A small-molecule ligand and the protein it binds are described below.
Small molecule (SMILES): C[C@H](CCOc1ccc(I)cc1)CCN1CCN(c2ccncc2)C1=O

Binding-site contacts:
Ligand atom CAV contacts residue ILE111 of chain 19.A at 3.9 Å (hydrophobic).
Ligand atom CAL contacts residue ILE111 of chain 19.A at 3.5 Å (hydrophobic).
Ligand atom CAQ contacts residue TYR201 of chain 19.A at 3.7 Å (hydrophobic).
Ligand atom CAH contacts residue VAL192 of chain 19.A at 3.9 Å (hydrophobic).
Ligand atom CAJ contacts residue PHE135 of chain 19.A at 3.8 Å (hydrophobic).
Ligand atom CAD contacts residue GLN202 of chain 19.A at 3.6 Å.
Ligand atom OAS contacts residue VAL192 of chain 19.A at 3.9 Å.
Ligand atom CAV contacts residue MET195 of chain 19.A at 3.9 Å (hydrophobic).
Ligand atom NAZ contacts residue TRP203 of chain 19.A at 3.2 Å.
Ligand atom CAV contacts residue VAL192 of chain 19.A at 3.9 Å (hydrophobic).
Ligand atom CAP contacts residue TYR201 of chain 19.A at 3.5 Å (hydrophobic).
Ligand atom CAG contacts residue THR114 of chain 19.A at 3.9 Å.
Ligand atom CAF contacts residue TRP203 of chain 19.A at 3.6 Å (hydrophobic).
Ligand atom CAM contacts residue MET195 of chain 19.A at 4.0 Å (hydrophobic).
Ligand atom CAQ contacts residue ASN228 of chain 19.A at 3.6 Å.
Ligand atom CAG contacts residue TRP203 of chain 19.A at 3.9 Å (hydrophobic).
Ligand atom CAG contacts residue ASP112 of chain 19.A at 3.5 Å.
Ligand atom CAE contacts residue THR114 of chain 19.A at 3.5 Å.
Ligand atom CAT contacts residue TRP203 of chain 19.A at 3.4 Å (hydrophobic).
Ligand atom CAQ contacts residue TRP203 of chain 19.A at 3.4 Å (hydrophobic).
Ligand atom NAZ contacts residue ASN228 of chain 19.A at 3.9 Å.
Ligand atom CAA contacts residue PHE135 of chain 19.A at 3.8 Å (hydrophobic).
Ligand atom CAK contacts residue PHE155 of chain 19.A at 3.5 Å (hydrophobic).
Ligand atom CAM contacts residue ILE111 of chain 19.A at 3.6 Å (hydrophobic).
Ligand atom CAW contacts residue TRP203 of chain 19.A at 3.4 Å (hydrophobic).
Ligand atom CAX contacts residue ILE111 of chain 19.A at 3.9 Å (hydrophobic).
Ligand atom CAF contacts residue ASN228 of chain 19.A at 3.2 Å.
Ligand atom CAK contacts residue MET195 of chain 19.A at 3.8 Å (hydrophobic).
Ligand atom OAB contacts residue ILE113 of chain 19.A at 3.3 Å (h-bond).
Ligand atom CAD contacts residue ASN228 of chain 19.A at 3.5 Å.
Ligand atom CAL contacts residue PHE135 of chain 19.A at 3.7 Å (hydrophobic).
Ligand atom CAI contacts residue PHE155 of chain 19.A at 3.5 Å (hydrophobic).
Ligand atom OAB contacts residue ASP112 of chain 19.A at 3.6 Å.
Ligand atom CAW contacts residue ASN228 of chain 19.A at 3.7 Å.
Ligand atom CAI contacts residue ILE24 of chain 19.C at 3.7 Å (hydrophobic).
Ligand atom OAS contacts residue MET195 of chain 19.A at 3.1 Å.
Ligand atom NAY contacts residue TRP203 of chain 19.A at 3.7 Å.
Ligand atom CAE contacts residue ASP112 of chain 19.A at 3.6 Å.
Ligand atom OAB contacts residue TRP203 of chain 19.A at 3.7 Å.
Ligand atom CAF contacts residue GLN202 of chain 19.A at 3.6 Å.

Sequence of chain 19.A:
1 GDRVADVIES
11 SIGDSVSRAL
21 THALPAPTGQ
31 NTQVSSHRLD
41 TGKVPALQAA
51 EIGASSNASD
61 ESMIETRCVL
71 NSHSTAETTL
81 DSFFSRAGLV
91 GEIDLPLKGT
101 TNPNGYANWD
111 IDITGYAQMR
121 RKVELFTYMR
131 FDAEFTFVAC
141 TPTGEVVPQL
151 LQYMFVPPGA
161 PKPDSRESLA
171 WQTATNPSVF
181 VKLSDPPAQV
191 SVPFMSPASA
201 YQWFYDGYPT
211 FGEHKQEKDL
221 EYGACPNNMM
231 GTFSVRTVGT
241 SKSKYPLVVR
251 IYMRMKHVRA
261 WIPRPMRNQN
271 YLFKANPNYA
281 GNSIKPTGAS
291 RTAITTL

Sequence of chain 19.C:
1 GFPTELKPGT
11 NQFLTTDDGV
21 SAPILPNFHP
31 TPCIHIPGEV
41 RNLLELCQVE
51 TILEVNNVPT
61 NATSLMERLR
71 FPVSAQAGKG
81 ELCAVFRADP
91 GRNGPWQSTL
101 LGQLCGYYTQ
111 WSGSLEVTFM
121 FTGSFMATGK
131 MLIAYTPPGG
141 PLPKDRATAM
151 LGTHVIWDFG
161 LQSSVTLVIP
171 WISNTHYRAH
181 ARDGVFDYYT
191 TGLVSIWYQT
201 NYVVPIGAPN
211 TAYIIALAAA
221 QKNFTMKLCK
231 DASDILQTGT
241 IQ